This small molecule binds to this protein.
Small molecule (SMILES): C#CCN1C(=O)[C@@H](C)N(C)c2nc(Nc3cc(F)c(O)c(F)c3)ncc21

Sequence of chain 1.B:
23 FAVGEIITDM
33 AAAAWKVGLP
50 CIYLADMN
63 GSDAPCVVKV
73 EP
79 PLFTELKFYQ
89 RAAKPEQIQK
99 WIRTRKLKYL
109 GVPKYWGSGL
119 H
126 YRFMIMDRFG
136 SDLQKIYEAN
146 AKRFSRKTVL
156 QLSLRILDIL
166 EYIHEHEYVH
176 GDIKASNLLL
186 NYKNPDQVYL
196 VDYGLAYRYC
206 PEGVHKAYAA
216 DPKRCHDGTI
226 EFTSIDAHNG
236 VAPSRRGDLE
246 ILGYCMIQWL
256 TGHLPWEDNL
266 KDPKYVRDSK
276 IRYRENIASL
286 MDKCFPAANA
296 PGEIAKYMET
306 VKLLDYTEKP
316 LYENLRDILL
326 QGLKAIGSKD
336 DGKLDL

Binding-site contacts:
Ligand atom F2 contacts residue VAL196 of chain 1.B at 4.0 Å.
Ligand atom F2 contacts residue LYS71 of chain 1.B at 3.4 Å.
Ligand atom C12 contacts residue MET131 of chain 1.B at 4.0 Å (hydrophobic).
Ligand atom C1 contacts residue LEU184 of chain 1.B at 4.0 Å (hydrophobic).
Ligand atom C14 contacts residue PHE134 of chain 1.B at 3.6 Å (hydrophobic).
Ligand atom F1 contacts residue PRO111 of chain 1.B at 3.7 Å.
Ligand atom C9 contacts residue VAL196 of chain 1.B at 3.8 Å (hydrophobic).
Ligand atom O2 contacts residue LYS71 of chain 1.B at 2.7 Å (salt-bridge).
Ligand atom C17 contacts residue ILE51 of chain 1.B at 3.9 Å (hydrophobic).
Ligand atom C7 contacts residue LEU184 of chain 1.B at 3.9 Å (hydrophobic).
Ligand atom C11 contacts residue VAL196 of chain 1.B at 3.9 Å (hydrophobic).
Ligand atom C6 contacts residue GLY135 of chain 1.B at 4.0 Å.
Ligand atom C6 contacts residue PHE134 of chain 1.B at 3.1 Å (hydrophobic).
Ligand atom C10 contacts residue LYS71 of chain 1.B at 3.4 Å.
Ligand atom C12 contacts residue PHE134 of chain 1.B at 3.7 Å (hydrophobic).
Ligand atom C12 contacts residue ASP132 of chain 1.B at 3.6 Å.
Ligand atom C8 contacts residue LEU184 of chain 1.B at 4.0 Å (hydrophobic).
Ligand atom C7 contacts residue ASP132 of chain 1.B at 4.0 Å.
Ligand atom N2 contacts residue GLY135 of chain 1.B at 3.7 Å.
Ligand atom C10 contacts residue VAL196 of chain 1.B at 3.6 Å (hydrophobic).
Ligand atom N4 contacts residue ARG133 of chain 1.B at 3.8 Å.
Ligand atom C5 contacts residue LEU184 of chain 1.B at 3.6 Å (hydrophobic).
Ligand atom O2 contacts residue ASP197 of chain 1.B at 3.2 Å (salt-bridge).
Ligand atom F1 contacts residue TYR87 of chain 1.B at 3.9 Å.
Ligand atom C15 contacts residue PHE134 of chain 1.B at 3.8 Å (hydrophobic).
Ligand atom N5 contacts residue PHE134 of chain 1.B at 3.6 Å.
Ligand atom O2 contacts residue GLU83 of chain 1.B at 3.3 Å (salt-bridge).
Ligand atom F1 contacts residue MET131 of chain 1.B at 3.4 Å.
Ligand atom N4 contacts residue PHE134 of chain 1.B at 2.9 Å (h-bond).
Ligand atom N4 contacts residue VAL69 of chain 1.B at 4.0 Å.
Ligand atom N5 contacts residue LEU184 of chain 1.B at 3.9 Å.
Ligand atom C9 contacts residue LYS71 of chain 1.B at 3.7 Å.
Ligand atom N4 contacts residue LEU184 of chain 1.B at 4.0 Å.
Ligand atom C11 contacts residue MET131 of chain 1.B at 4.0 Å (hydrophobic).
Ligand atom N3 contacts residue LEU184 of chain 1.B at 3.6 Å.
Ligand atom C14 contacts residue GLY135 of chain 1.B at 3.4 Å.
Ligand atom O2 contacts residue VAL196 of chain 1.B at 3.7 Å.
Ligand atom C13 contacts residue ASP137 of chain 1.B at 3.7 Å.
Ligand atom N5 contacts residue ASP132 of chain 1.B at 3.4 Å (salt-bridge).
Ligand atom C7 contacts residue PHE134 of chain 1.B at 4.0 Å (hydrophobic).